The protein below binds the small molecule below.
Small molecule (SMILES): O=P(O)(O)OC[C@H](O)CO

Sequence of chain 2.A:
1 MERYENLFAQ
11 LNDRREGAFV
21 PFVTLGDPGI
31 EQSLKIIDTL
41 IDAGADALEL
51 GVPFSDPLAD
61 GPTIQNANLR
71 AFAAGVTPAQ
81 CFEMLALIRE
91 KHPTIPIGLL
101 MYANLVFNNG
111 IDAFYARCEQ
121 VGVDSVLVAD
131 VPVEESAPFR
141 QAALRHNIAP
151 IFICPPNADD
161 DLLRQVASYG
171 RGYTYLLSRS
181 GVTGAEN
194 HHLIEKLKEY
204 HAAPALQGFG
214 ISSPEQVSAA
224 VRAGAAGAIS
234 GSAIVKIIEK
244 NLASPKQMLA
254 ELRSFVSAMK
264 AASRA

Binding-site contacts:
Ligand atom O2 contacts residue GLY234 of chain 2.A at 3.6 Å.
Ligand atom O4P contacts residue SER235 of chain 2.A at 3.9 Å.
Ligand atom C3 contacts residue THR183 of chain 2.A at 3.3 Å.
Ligand atom O2P contacts residue ARG179 of chain 2.A at 4.2 Å.
Ligand atom O1 contacts residue TYR175 of chain 2.A at 2.9 Å (h-bond).
Ligand atom O1P contacts residue THR183 of chain 2.A at 3.5 Å.
Ligand atom O2P contacts residue PHE212 of chain 2.A at 3.2 Å.
Ligand atom C1 contacts residue TYR175 of chain 2.A at 4.1 Å (hydrophobic).
Ligand atom C2 contacts residue THR183 of chain 2.A at 4.0 Å.
Ligand atom C3 contacts residue PHE212 of chain 2.A at 3.9 Å (hydrophobic).
Ligand atom O3P contacts residue THR183 of chain 2.A at 4.1 Å.
Ligand atom O2P contacts residue GLY184 of chain 2.A at 3.5 Å (h-bond).
Ligand atom O3P contacts residue GLY184 of chain 2.A at 3.5 Å (h-bond).
Ligand atom O3P contacts residue GLY213 of chain 2.A at 4.1 Å.
Ligand atom O1 contacts residue GLU49 of chain 2.A at 4.2 Å.
Ligand atom C2 contacts residue PHE22 of chain 2.A at 4.0 Å (hydrophobic).
Ligand atom O2 contacts residue ILE232 of chain 2.A at 3.9 Å.
Ligand atom C3 contacts residue TYR175 of chain 2.A at 4.1 Å (hydrophobic).
Ligand atom C1 contacts residue LEU100 of chain 2.A at 4.1 Å (hydrophobic).
Ligand atom O4P contacts residue ILE214 of chain 2.A at 4.1 Å.
Ligand atom P contacts residue GLY234 of chain 2.A at 4.0 Å.
Ligand atom O3P contacts residue ALA185 of chain 2.A at 4.1 Å.
Ligand atom O4P contacts residue GLY234 of chain 2.A at 3.1 Å (h-bond).
Ligand atom O2 contacts residue PHE22 of chain 2.A at 3.3 Å.
Ligand atom O4P contacts residue PHE212 of chain 2.A at 4.3 Å.
Ligand atom O3P contacts residue SER235 of chain 2.A at 2.7 Å (h-bond).
Ligand atom C1 contacts residue PHE22 of chain 2.A at 3.7 Å (hydrophobic).
Ligand atom O3P contacts residue GLY234 of chain 2.A at 4.1 Å.
Ligand atom P contacts residue GLY213 of chain 2.A at 3.6 Å.
Ligand atom O4P contacts residue GLY213 of chain 2.A at 3.4 Å (h-bond).
Ligand atom O2P contacts residue THR183 of chain 2.A at 3.5 Å.
Ligand atom O2P contacts residue GLY213 of chain 2.A at 2.9 Å (h-bond).
Ligand atom O1P contacts residue GLY234 of chain 2.A at 3.6 Å.
Ligand atom O4P contacts residue GLY211 of chain 2.A at 3.8 Å.
Ligand atom P contacts residue SER235 of chain 2.A at 3.7 Å.
Ligand atom O1P contacts residue SER235 of chain 2.A at 3.5 Å (h-bond).
Ligand atom O4P contacts residue ILE232 of chain 2.A at 4.1 Å.
Ligand atom P contacts residue THR183 of chain 2.A at 4.2 Å.
Ligand atom O4P contacts residue SER233 of chain 2.A at 3.9 Å.
Ligand atom P contacts residue GLY184 of chain 2.A at 4.2 Å.